Binding-site contacts:
Ligand atom O4 contacts residue TYR170 of chain 1.A at 4.3 Å.
Ligand atom N2 contacts residue ASP325 of chain 1.A at 4.3 Å.
Ligand atom O5 contacts residue ASN153 of chain 1.A at 2.4 Å (h-bond).
Ligand atom C7 contacts residue ASP325 of chain 1.A at 4.4 Å.
Ligand atom C3 contacts residue TYR170 of chain 1.A at 4.3 Å (hydrophobic).
Ligand atom O6 contacts residue SER155 of chain 1.A at 4.3 Å.
Ligand atom C8 contacts residue LEU172 of chain 1.A at 4.0 Å (hydrophobic).
Ligand atom C7 contacts residue TYR170 of chain 1.A at 3.9 Å (hydrophobic).
Ligand atom C8 contacts residue TYR170 of chain 1.A at 4.0 Å (hydrophobic).
Ligand atom N2 contacts residue ASN153 of chain 1.A at 3.0 Å (h-bond).
Ligand atom O7 contacts residue TYR170 of chain 1.A at 3.5 Å.
Ligand atom C8 contacts residue VAL139 of chain 1.A at 4.3 Å (hydrophobic).
Ligand atom O7 contacts residue ASN141 of chain 1.A at 3.6 Å.
Ligand atom C3 contacts residue ASN153 of chain 1.A at 3.9 Å.
Ligand atom C1 contacts residue TYR170 of chain 1.A at 4.1 Å (hydrophobic).
Ligand atom C7 contacts residue ASN141 of chain 1.A at 4.0 Å.
Ligand atom C5 contacts residue TYR170 of chain 1.A at 4.2 Å (hydrophobic).
Ligand atom C1 contacts residue ASN153 of chain 1.A at 1.5 Å.
Ligand atom C8 contacts residue ASN153 of chain 1.A at 4.3 Å.
Ligand atom C4 contacts residue ASN153 of chain 1.A at 4.3 Å.
Ligand atom C2 contacts residue ASN153 of chain 1.A at 2.5 Å.
Ligand atom O6 contacts residue TYR170 of chain 1.A at 4.1 Å.
Ligand atom C5 contacts residue ASN153 of chain 1.A at 3.8 Å.
Ligand atom C8 contacts residue ASP325 of chain 1.A at 3.5 Å.
Ligand atom O5 contacts residue TYR170 of chain 1.A at 4.4 Å.
Ligand atom C8 contacts residue ASN141 of chain 1.A at 3.9 Å.
Ligand atom O7 contacts residue ASN153 of chain 1.A at 3.0 Å (h-bond).
Ligand atom C7 contacts residue ASN153 of chain 1.A at 3.2 Å.

Sequence of chain 1.A:
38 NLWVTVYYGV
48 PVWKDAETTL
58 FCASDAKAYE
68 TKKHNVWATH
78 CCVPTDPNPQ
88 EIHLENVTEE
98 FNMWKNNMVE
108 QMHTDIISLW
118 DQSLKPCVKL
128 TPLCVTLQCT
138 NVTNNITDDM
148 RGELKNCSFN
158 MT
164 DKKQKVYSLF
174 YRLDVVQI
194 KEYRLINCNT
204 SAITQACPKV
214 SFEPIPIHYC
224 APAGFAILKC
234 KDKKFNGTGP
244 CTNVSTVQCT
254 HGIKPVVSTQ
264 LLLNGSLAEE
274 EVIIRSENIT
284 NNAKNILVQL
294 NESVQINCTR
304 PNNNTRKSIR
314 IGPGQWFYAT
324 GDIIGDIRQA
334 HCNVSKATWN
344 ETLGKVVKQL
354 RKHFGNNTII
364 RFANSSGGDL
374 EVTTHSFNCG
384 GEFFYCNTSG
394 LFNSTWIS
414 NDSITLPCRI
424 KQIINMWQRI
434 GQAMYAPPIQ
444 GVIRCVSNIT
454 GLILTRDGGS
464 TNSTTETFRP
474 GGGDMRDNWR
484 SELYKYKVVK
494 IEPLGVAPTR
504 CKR

This small molecule binds to this protein.
Small molecule (SMILES): CC(=O)N[C@H]1[C@H](O[C@H]2[C@H](O)[C@@H](NC(C)=O)CO[C@@H]2CO)O[C@H](CO)[C@@H](O)[C@@H]1O